Binding-site contacts:
Ligand atom N1 contacts residue PRO245 of chain 1.A at 2.9 Å (h-bond).
Ligand atom C8 contacts residue CYS248 of chain 1.A at 4.0 Å (hydrophobic).
Ligand atom N1 contacts residue CYS248 of chain 1.A at 4.3 Å.
Ligand atom C7 contacts residue ASP247 of chain 1.A at 3.6 Å.
Ligand atom C3 contacts residue DMS1 of chain 1.G at 3.5 Å.
Ligand atom N1 contacts residue TRP264 of chain 1.A at 3.5 Å.
Ligand atom C2 contacts residue PRO245 of chain 1.A at 4.1 Å (hydrophobic).
Ligand atom C4 contacts residue DMS1 of chain 1.G at 4.4 Å.
Ligand atom C5 contacts residue ASP247 of chain 1.A at 4.5 Å.
Ligand atom C9 contacts residue DMS1 of chain 1.G at 3.9 Å.
Ligand atom C2 contacts residue TRP264 of chain 1.A at 3.3 Å (hydrophobic).
Ligand atom C6 contacts residue GLY244 of chain 1.A at 4.3 Å.
Ligand atom C6 contacts residue CYS248 of chain 1.A at 4.2 Å (hydrophobic).
Ligand atom C3 contacts residue TRP264 of chain 1.A at 4.4 Å (hydrophobic).
Ligand atom C7 contacts residue GLY244 of chain 1.A at 3.7 Å.
Ligand atom N1 contacts residue DMS1 of chain 1.G at 3.9 Å.
Ligand atom C6 contacts residue ASP247 of chain 1.A at 3.3 Å.
Ligand atom C8 contacts residue PRO245 of chain 1.A at 3.6 Å (hydrophobic).
Ligand atom C8 contacts residue DMS1 of chain 1.G at 4.1 Å.
Ligand atom C2 contacts residue DMS1 of chain 1.G at 3.6 Å.
Ligand atom C7 contacts residue PRO245 of chain 1.A at 3.6 Å (hydrophobic).
Ligand atom C7 contacts residue CYS248 of chain 1.A at 3.7 Å (hydrophobic).

Sequence of chain 1.A:
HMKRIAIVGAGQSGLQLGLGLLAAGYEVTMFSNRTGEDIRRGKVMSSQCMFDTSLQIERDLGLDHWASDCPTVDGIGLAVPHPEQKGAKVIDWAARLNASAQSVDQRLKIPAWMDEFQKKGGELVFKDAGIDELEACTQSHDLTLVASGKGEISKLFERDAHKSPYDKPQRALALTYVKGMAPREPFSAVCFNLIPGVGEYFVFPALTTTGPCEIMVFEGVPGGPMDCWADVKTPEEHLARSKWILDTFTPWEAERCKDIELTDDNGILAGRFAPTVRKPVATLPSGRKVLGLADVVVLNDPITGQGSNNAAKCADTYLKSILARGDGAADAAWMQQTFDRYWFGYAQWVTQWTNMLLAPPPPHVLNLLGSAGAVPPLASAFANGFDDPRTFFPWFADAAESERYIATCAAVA

A protein and the small-molecule ligand that binds it are described below.
Small molecule (SMILES): c1ccc2[nH]ccc2c1